Sequence of chain 25.C:
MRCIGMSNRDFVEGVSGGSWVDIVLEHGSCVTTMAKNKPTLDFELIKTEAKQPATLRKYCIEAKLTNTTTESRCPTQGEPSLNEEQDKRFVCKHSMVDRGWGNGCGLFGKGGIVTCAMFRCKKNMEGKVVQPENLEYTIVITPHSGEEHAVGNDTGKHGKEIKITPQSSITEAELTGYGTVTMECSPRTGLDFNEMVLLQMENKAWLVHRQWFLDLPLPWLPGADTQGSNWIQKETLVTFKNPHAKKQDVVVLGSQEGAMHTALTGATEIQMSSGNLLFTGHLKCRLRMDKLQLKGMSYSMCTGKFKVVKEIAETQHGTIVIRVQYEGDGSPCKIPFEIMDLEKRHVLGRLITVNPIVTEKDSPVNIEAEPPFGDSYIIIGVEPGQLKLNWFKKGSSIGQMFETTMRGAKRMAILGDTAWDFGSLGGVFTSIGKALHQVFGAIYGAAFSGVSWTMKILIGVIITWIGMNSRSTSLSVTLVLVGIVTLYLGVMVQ

Binding-site contacts:
Ligand atom O5 contacts residue HIS158 of chain 25.A at 3.1 Å.
Ligand atom O7 contacts residue HIS149 of chain 25.A at 3.3 Å.
Ligand atom C8 contacts residue ASN103 of chain 25.C at 4.5 Å.
Ligand atom C6 contacts residue HIS158 of chain 25.A at 3.8 Å.
Ligand atom O5 contacts residue THR155 of chain 25.A at 4.3 Å.
Ligand atom N2 contacts residue HIS149 of chain 25.A at 4.3 Å.
Ligand atom O7 contacts residue ASN153 of chain 25.A at 4.0 Å.
Ligand atom C6 contacts residue LYS157 of chain 25.A at 3.8 Å.
Ligand atom C8 contacts residue TRP101 of chain 25.C at 3.6 Å (hydrophobic).
Ligand atom N2 contacts residue ASN153 of chain 25.A at 2.9 Å (h-bond).
Ligand atom C2 contacts residue ASN153 of chain 25.A at 2.5 Å.
Ligand atom C1 contacts residue ASN153 of chain 25.A at 1.4 Å.
Ligand atom C1 contacts residue HIS149 of chain 25.A at 4.0 Å.
Ligand atom C1 contacts residue HIS158 of chain 25.A at 4.0 Å.
Ligand atom O5 contacts residue LYS157 of chain 25.A at 4.5 Å.
Ligand atom C7 contacts residue ASN153 of chain 25.A at 3.7 Å.
Ligand atom C2 contacts residue HIS149 of chain 25.A at 3.6 Å.
Ligand atom C7 contacts residue HIS149 of chain 25.A at 4.2 Å.
Ligand atom C5 contacts residue HIS158 of chain 25.A at 4.1 Å.
Ligand atom C4 contacts residue ASN153 of chain 25.A at 4.2 Å.
Ligand atom O5 contacts residue HIS149 of chain 25.A at 4.1 Å.
Ligand atom C8 contacts residue GLY102 of chain 25.C at 3.3 Å.
Ligand atom C5 contacts residue ASN153 of chain 25.A at 3.7 Å.
Ligand atom O5 contacts residue ASN153 of chain 25.A at 2.4 Å (h-bond).
Ligand atom O6 contacts residue LYS157 of chain 25.A at 3.8 Å.
Ligand atom C5 contacts residue LYS157 of chain 25.A at 4.1 Å.
Ligand atom C3 contacts residue ASN153 of chain 25.A at 3.8 Å.
Ligand atom O3 contacts residue HIS149 of chain 25.A at 4.4 Å.
Ligand atom C1 contacts residue THR155 of chain 25.A at 3.9 Å.

Sequence of chain 25.A:
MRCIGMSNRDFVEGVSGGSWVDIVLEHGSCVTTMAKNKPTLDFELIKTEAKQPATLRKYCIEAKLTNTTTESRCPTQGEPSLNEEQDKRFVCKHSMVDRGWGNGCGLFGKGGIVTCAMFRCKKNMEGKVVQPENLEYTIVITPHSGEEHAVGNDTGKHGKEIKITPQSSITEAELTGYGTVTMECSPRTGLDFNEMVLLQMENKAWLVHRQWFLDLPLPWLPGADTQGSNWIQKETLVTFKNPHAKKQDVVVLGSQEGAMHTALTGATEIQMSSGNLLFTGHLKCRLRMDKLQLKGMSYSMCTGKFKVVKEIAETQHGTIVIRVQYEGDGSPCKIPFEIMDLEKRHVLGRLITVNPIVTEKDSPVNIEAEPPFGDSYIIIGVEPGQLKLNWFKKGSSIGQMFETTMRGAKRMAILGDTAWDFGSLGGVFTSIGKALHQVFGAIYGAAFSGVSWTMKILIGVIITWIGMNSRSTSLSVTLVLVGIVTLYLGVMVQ

A small-molecule ligand and the protein it binds are described below.
Small molecule (SMILES): CC(=O)N[C@@H]1[C@@H](O)[C@H](O)[C@@H](CO)O[C@H]1O